Binding-site contacts:
Ligand atom NE1 contacts residue GLN45 of chain 1.CA at 2.8 Å (h-bond).
Ligand atom O contacts residue SER51 of chain 1.DA at 2.9 Å (h-bond).
Ligand atom CD1 contacts residue SER51 of chain 1.DA at 3.4 Å.
Ligand atom CA contacts residue THR23 of chain 1.DA at 3.7 Å.
Ligand atom N contacts residue GLY25 of chain 1.DA at 2.7 Å (h-bond).
Ligand atom N contacts residue ASP27 of chain 1.DA at 3.1 Å (salt-bridge).
Ligand atom CZ3 contacts residue HIS32 of chain 1.CA at 3.9 Å.
Ligand atom OXT contacts residue HIS31 of chain 1.CA at 3.8 Å.
Ligand atom OXT contacts residue GLY25 of chain 1.DA at 4.0 Å.
Ligand atom CD1 contacts residue GLN45 of chain 1.CA at 3.5 Å.
Ligand atom CA contacts residue SER51 of chain 1.DA at 4.0 Å.
Ligand atom CG contacts residue SER51 of chain 1.DA at 3.8 Å.
Ligand atom CE2 contacts residue GLN45 of chain 1.CA at 3.9 Å.
Ligand atom CZ2 contacts residue ALA44 of chain 1.CA at 4.0 Å (hydrophobic).
Ligand atom N contacts residue ARG24 of chain 1.DA at 3.9 Å.
Ligand atom O contacts residue ARG24 of chain 1.DA at 3.5 Å.
Ligand atom CB contacts residue THR28 of chain 1.DA at 3.6 Å.
Ligand atom CZ2 contacts residue ILE53 of chain 1.CA at 4.0 Å (hydrophobic).
Ligand atom CZ3 contacts residue GLY21 of chain 1.CA at 3.6 Å.
Ligand atom N contacts residue THR23 of chain 1.DA at 2.8 Å (h-bond).
Ligand atom CE2 contacts residue THR50 of chain 1.CA at 4.0 Å.
Ligand atom O contacts residue GLY25 of chain 1.DA at 2.9 Å (h-bond).
Ligand atom N contacts residue THR28 of chain 1.DA at 3.0 Å (h-bond).
Ligand atom NE1 contacts residue ALA44 of chain 1.CA at 3.9 Å.
Ligand atom CA contacts residue THR28 of chain 1.DA at 3.3 Å.
Ligand atom CD1 contacts residue THR47 of chain 1.CA at 3.7 Å.
Ligand atom CA contacts residue GLY25 of chain 1.DA at 3.5 Å.
Ligand atom C contacts residue SER51 of chain 1.DA at 3.6 Å.
Ligand atom OXT contacts residue HIS49 of chain 1.CA at 4.0 Å.
Ligand atom CE3 contacts residue HIS32 of chain 1.CA at 3.9 Å.
Ligand atom CH2 contacts residue GLY21 of chain 1.CA at 3.5 Å.
Ligand atom C contacts residue THR47 of chain 1.CA at 3.4 Å.
Ligand atom OXT contacts residue THR50 of chain 1.CA at 3.0 Å (h-bond).
Ligand atom OXT contacts residue THR47 of chain 1.CA at 2.5 Å (h-bond).
Ligand atom CZ2 contacts residue THR50 of chain 1.CA at 4.0 Å.
Ligand atom O contacts residue THR47 of chain 1.CA at 3.6 Å (h-bond).
Ligand atom CB contacts residue THR23 of chain 1.DA at 3.6 Å.
Ligand atom O contacts residue THR23 of chain 1.DA at 4.0 Å.
Ligand atom CB contacts residue SER51 of chain 1.DA at 3.4 Å.
Ligand atom C contacts residue GLY25 of chain 1.DA at 3.5 Å.

A small-molecule ligand and the protein it binds are described below.
Small molecule (SMILES): N[C@@H](Cc1c[nH]c2ccccc12)C(=O)O

Sequence of chain 1.CA:
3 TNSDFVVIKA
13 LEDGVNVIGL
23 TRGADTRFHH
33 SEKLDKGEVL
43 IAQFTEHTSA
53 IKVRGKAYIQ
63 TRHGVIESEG

Sequence of chain 1.DA:
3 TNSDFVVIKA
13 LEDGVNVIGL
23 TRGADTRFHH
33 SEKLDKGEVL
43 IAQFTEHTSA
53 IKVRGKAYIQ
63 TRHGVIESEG